Sequence of chain 1.A:
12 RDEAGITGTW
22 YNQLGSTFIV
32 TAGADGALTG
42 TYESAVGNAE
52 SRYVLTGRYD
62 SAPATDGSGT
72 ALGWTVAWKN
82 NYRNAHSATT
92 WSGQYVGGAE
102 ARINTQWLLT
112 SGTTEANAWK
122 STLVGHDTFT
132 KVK

Sequence of chain 3.A:
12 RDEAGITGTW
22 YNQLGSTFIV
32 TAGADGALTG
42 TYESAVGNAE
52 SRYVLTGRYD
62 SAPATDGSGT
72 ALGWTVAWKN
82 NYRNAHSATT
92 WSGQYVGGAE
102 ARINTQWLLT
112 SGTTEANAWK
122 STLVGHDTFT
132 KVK

The protein below binds the small molecule below.
Small molecule (SMILES): [O][Cu]12([O])<-n3ccccc3CCN->1(CCNC(=O)CCCC[C@@H]1SC[C@@H]3NC(=O)N[C@@H]31)CCc1ccccn->21

Binding-site contacts:
Ligand atom C2 contacts residue TRP108 of chain 3.A at 3.7 Å (hydrophobic).
Ligand atom O3 contacts residue ASN49 of chain 3.A at 3.7 Å.
Ligand atom C20 contacts residue SER112 of chain 3.A at 3.4 Å.
Ligand atom C4 contacts residue VAL47 of chain 3.A at 3.8 Å (hydrophobic).
Ligand atom N2 contacts residue VAL47 of chain 3.A at 3.7 Å.
Ligand atom S1 contacts residue TRP92 of chain 3.A at 3.7 Å.
Ligand atom N2 contacts residue SER45 of chain 3.A at 3.0 Å (h-bond).
Ligand atom C1 contacts residue TYR43 of chain 3.A at 3.5 Å (hydrophobic).
Ligand atom N1 contacts residue ASP128 of chain 3.A at 2.8 Å (salt-bridge).
Ligand atom O2 contacts residue ASN49 of chain 3.A at 2.9 Å (h-bond).
Ligand atom N1 contacts residue LEU25 of chain 3.A at 3.7 Å.
Ligand atom N3 contacts residue SER88 of chain 3.A at 2.9 Å (h-bond).
Ligand atom O1 contacts residue SER27 of chain 3.A at 2.6 Å (h-bond).
Ligand atom C19 contacts residue ASN49 of chain 3.A at 3.8 Å.
Ligand atom S1 contacts residue THR90 of chain 3.A at 3.3 Å (h-bond).
Ligand atom C1 contacts residue SER27 of chain 3.A at 3.6 Å.
Ligand atom C2 contacts residue ASP128 of chain 3.A at 3.8 Å.
Ligand atom C11 contacts residue SER88 of chain 3.A at 3.7 Å.
Ligand atom C3 contacts residue TRP108 of chain 3.A at 3.3 Å (hydrophobic).
Ligand atom C1 contacts residue ASN23 of chain 3.A at 3.7 Å.
Ligand atom C26 contacts residue SER112 of chain 3.A at 3.7 Å.
Ligand atom C9 contacts residue ASN49 of chain 3.A at 3.5 Å.
Ligand atom C7 contacts residue TRP79 of chain 3.A at 3.8 Å (hydrophobic).
Ligand atom C22 contacts residue SER112 of chain 3.A at 3.6 Å.
Ligand atom C18 contacts residue GOL1 of chain 3.C at 3.5 Å.
Ligand atom C6 contacts residue SER45 of chain 3.A at 3.5 Å.
Ligand atom C9 contacts residue TRP79 of chain 3.A at 3.5 Å (hydrophobic).
Ligand atom C4 contacts residue TRP120 of chain 1.A at 3.7 Å (hydrophobic).
Ligand atom O1 contacts residue ASN23 of chain 3.A at 3.0 Å (h-bond).
Ligand atom C7 contacts residue LEU110 of chain 3.A at 3.7 Å (hydrophobic).
Ligand atom C10 contacts residue ASN49 of chain 3.A at 3.7 Å.
Ligand atom C1 contacts residue LEU25 of chain 3.A at 3.6 Å (hydrophobic).
Ligand atom C1 contacts residue ASP128 of chain 3.A at 3.7 Å.
Ligand atom O2 contacts residue GLY48 of chain 3.A at 3.6 Å.
Ligand atom O1 contacts residue TYR43 of chain 3.A at 2.6 Å (h-bond).
Ligand atom C19 contacts residue GOL1 of chain 3.C at 3.4 Å.
Ligand atom C5 contacts residue TRP120 of chain 1.A at 3.6 Å (hydrophobic).
Ligand atom C8 contacts residue TRP79 of chain 3.A at 3.8 Å (hydrophobic).
Ligand atom S1 contacts residue TRP79 of chain 3.A at 3.6 Å.
Ligand atom C6 contacts residue VAL47 of chain 3.A at 3.7 Å (hydrophobic).